Sequence of chain 1.A:
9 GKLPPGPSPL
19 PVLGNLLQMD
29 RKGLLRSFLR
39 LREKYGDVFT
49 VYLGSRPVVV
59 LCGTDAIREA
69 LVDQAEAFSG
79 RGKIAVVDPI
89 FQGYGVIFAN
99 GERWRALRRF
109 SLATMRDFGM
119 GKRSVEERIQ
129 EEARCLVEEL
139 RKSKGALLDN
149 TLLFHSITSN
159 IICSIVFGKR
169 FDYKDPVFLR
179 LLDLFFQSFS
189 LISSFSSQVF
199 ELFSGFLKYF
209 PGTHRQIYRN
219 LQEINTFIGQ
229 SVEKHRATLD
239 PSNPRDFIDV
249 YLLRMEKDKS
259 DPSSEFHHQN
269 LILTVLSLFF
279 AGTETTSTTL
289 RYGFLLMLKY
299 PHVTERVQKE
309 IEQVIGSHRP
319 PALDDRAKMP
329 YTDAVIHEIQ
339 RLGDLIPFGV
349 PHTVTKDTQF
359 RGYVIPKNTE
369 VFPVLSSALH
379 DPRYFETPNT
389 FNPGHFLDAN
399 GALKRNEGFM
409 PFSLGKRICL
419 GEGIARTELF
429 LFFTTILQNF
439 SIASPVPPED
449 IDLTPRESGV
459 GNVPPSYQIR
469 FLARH

The protein below binds the small molecule below.
Small molecule (SMILES): c1ccc(-c2ccc([C@H](c3ccccc3)n3ccnc3)cc2)cc1

Binding-site contacts:
Ligand atom CAC contacts residue ASN268 of chain 1.A at 3.8 Å.
Ligand atom CCC contacts residue ILE226 of chain 1.A at 4.0 Å (hydrophobic).
Ligand atom CBA contacts residue LEU182 of chain 1.A at 4.0 Å (hydrophobic).
Ligand atom CAE contacts residue LEU271 of chain 1.A at 3.8 Å (hydrophobic).
Ligand atom CDC contacts residue PHE165 of chain 1.A at 4.0 Å (hydrophobic).
Ligand atom CBE contacts residue SER275 of chain 1.A at 4.0 Å.
Ligand atom CDB contacts residue LEU179 of chain 1.A at 3.4 Å (hydrophobic).
Ligand atom CBE contacts residue PHE183 of chain 1.A at 3.6 Å (hydrophobic).
Ligand atom CAC contacts residue LEU271 of chain 1.A at 3.6 Å (hydrophobic).
Ligand atom CBF contacts residue PHE183 of chain 1.A at 3.7 Å (hydrophobic).
Ligand atom CDC contacts residue LEU179 of chain 1.A at 3.7 Å (hydrophobic).
Ligand atom CBF contacts residue SER275 of chain 1.A at 3.3 Å.
Ligand atom CAE contacts residue THR272 of chain 1.A at 3.4 Å.
Ligand atom CDF contacts residue LEU274 of chain 1.A at 3.7 Å (hydrophobic).
Ligand atom CBB contacts residue LEU219 of chain 1.A at 3.8 Å (hydrophobic).
Ligand atom CAF contacts residue SER275 of chain 1.A at 3.3 Å.
Ligand atom CDC contacts residue PHE278 of chain 1.A at 3.4 Å (hydrophobic).
Ligand atom CDE contacts residue PHE278 of chain 1.A at 3.7 Å (hydrophobic).
Ligand atom CDF contacts residue PHE278 of chain 1.A at 4.0 Å (hydrophobic).
Ligand atom NAD contacts residue LEU271 of chain 1.A at 3.4 Å.
Ligand atom CCE contacts residue SER275 of chain 1.A at 3.6 Å.
Ligand atom NAD contacts residue ASN268 of chain 1.A at 2.9 Å (h-bond).
Ligand atom CCE contacts residue LEU271 of chain 1.A at 3.6 Å (hydrophobic).
Ligand atom CBF contacts residue LEU182 of chain 1.A at 4.0 Å (hydrophobic).
Ligand atom CDA contacts residue PHE278 of chain 1.A at 4.0 Å (hydrophobic).
Ligand atom CDB contacts residue PHE278 of chain 1.A at 3.7 Å (hydrophobic).
Ligand atom CDD contacts residue PHE165 of chain 1.A at 3.6 Å (hydrophobic).
Ligand atom CDE contacts residue LEU274 of chain 1.A at 3.5 Å (hydrophobic).
Ligand atom CBB contacts residue LEU182 of chain 1.A at 4.0 Å (hydrophobic).
Ligand atom CDD contacts residue PHE278 of chain 1.A at 3.4 Å (hydrophobic).
Ligand atom CCA contacts residue SER275 of chain 1.A at 3.9 Å.
Ligand atom CCF contacts residue SER275 of chain 1.A at 3.0 Å.
Ligand atom CCC contacts residue ILE222 of chain 1.A at 3.9 Å (hydrophobic).
Ligand atom CAE contacts residue ASN268 of chain 1.A at 3.9 Å.
Ligand atom CCD contacts residue PHE183 of chain 1.A at 4.0 Å (hydrophobic).
Ligand atom CCF contacts residue LEU271 of chain 1.A at 3.5 Å (hydrophobic).
Ligand atom CCB contacts residue LEU182 of chain 1.A at 3.9 Å (hydrophobic).
Ligand atom CBE contacts residue LEU182 of chain 1.A at 4.0 Å (hydrophobic).
Ligand atom CBD contacts residue LEU182 of chain 1.A at 3.9 Å (hydrophobic).
Ligand atom CBC contacts residue LEU182 of chain 1.A at 3.9 Å (hydrophobic).